A small-molecule ligand and the protein it binds are described below.
Small molecule (SMILES): O=C(O)/C=C/C(=O)O

Sequence of chain 1.B:
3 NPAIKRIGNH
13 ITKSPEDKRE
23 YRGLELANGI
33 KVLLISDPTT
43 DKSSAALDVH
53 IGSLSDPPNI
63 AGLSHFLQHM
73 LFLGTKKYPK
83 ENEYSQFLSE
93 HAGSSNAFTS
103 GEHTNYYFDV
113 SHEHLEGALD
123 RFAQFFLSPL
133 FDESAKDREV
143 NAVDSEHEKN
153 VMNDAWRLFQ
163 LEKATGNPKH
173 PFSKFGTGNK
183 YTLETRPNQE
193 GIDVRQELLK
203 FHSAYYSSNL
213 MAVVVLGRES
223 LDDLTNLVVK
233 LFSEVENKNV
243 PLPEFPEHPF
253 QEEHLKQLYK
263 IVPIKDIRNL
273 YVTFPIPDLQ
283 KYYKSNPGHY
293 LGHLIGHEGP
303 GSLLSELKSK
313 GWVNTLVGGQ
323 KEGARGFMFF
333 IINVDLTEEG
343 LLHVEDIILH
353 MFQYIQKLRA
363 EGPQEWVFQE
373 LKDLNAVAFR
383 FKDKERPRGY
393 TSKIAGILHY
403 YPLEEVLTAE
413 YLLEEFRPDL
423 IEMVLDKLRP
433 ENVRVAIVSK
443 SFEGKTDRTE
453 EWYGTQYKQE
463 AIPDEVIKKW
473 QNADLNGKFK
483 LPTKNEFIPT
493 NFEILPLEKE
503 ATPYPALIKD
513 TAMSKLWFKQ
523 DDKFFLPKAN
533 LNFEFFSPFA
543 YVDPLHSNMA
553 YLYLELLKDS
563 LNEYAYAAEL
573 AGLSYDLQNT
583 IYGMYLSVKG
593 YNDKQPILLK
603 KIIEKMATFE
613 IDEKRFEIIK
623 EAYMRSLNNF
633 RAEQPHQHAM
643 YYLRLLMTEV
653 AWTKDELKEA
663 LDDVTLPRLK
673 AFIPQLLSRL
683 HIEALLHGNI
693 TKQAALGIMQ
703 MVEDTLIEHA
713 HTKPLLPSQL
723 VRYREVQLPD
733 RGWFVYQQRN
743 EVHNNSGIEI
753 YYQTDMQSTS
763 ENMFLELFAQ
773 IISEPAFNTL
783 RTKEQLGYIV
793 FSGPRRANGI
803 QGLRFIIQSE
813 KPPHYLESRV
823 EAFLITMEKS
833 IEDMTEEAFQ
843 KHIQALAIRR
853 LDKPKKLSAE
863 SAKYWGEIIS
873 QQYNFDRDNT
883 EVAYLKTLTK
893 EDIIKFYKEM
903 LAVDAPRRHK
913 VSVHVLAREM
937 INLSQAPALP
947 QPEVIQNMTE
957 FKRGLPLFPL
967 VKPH

Binding-site contacts:
Ligand atom C4 contacts residue ALA157 of chain 1.B at 3.5 Å (hydrophobic).
Ligand atom C6 contacts residue LYN1 of chain 1.K at 3.4 Å.
Ligand atom C contacts residue ALA157 of chain 1.B at 4.5 Å (hydrophobic).
Ligand atom C4 contacts residue LYN1 of chain 1.K at 2.7 Å.
Ligand atom O7 contacts residue ALA157 of chain 1.B at 4.2 Å.
Ligand atom C contacts residue LYN1 of chain 1.K at 1.5 Å.
Ligand atom C6 contacts residue ALA157 of chain 1.B at 4.0 Å (hydrophobic).
Ligand atom C5 contacts residue ALA157 of chain 1.B at 4.2 Å (hydrophobic).
Ligand atom O7 contacts residue LYN1 of chain 1.K at 4.4 Å.
Ligand atom O contacts residue LYN1 of chain 1.K at 2.3 Å (h-bond).
Ligand atom C6 contacts residue DFF3 of chain 1.D at 4.4 Å.
Ligand atom C5 contacts residue LYN1 of chain 1.K at 3.5 Å.

Sequence of chain 1.D:
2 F